Sequence of chain 1.C:
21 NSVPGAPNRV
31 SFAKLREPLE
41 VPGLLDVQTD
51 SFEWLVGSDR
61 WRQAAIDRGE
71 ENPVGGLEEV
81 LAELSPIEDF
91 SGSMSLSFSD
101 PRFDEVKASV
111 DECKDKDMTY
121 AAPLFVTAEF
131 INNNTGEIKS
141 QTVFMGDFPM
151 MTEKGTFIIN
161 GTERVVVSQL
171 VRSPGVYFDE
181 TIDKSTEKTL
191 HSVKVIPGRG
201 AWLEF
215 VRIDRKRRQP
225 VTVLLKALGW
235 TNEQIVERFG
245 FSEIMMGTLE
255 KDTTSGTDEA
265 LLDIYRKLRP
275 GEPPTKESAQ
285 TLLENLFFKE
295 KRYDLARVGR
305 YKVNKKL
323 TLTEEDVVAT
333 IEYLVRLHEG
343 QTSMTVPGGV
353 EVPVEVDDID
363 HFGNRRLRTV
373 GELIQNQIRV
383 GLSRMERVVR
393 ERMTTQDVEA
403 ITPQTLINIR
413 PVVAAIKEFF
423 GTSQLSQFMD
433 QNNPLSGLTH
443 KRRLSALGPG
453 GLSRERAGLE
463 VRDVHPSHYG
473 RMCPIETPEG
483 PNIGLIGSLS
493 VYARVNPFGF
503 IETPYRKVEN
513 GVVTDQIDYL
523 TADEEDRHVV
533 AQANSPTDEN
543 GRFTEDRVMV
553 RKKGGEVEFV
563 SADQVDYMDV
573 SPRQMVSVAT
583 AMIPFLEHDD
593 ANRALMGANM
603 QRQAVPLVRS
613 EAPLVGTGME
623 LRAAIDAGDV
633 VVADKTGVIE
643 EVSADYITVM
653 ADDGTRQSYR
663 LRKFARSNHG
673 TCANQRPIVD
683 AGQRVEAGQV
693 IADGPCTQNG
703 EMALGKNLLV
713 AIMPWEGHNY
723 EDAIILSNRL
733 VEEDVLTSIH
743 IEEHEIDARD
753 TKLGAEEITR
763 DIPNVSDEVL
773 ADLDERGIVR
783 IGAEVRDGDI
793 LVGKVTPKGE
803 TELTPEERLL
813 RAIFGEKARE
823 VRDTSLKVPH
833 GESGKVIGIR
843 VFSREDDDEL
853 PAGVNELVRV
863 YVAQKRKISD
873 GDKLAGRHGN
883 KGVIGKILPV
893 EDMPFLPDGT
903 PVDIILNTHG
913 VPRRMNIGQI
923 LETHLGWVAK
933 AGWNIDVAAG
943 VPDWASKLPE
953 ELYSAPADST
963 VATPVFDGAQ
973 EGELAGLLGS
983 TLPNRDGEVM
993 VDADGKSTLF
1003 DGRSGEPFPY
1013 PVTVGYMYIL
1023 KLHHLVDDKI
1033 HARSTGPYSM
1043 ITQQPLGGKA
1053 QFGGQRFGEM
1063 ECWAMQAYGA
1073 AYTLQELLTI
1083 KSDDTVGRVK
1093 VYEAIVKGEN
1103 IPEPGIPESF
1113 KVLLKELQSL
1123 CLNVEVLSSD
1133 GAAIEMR

Sequence of chain 1.F:
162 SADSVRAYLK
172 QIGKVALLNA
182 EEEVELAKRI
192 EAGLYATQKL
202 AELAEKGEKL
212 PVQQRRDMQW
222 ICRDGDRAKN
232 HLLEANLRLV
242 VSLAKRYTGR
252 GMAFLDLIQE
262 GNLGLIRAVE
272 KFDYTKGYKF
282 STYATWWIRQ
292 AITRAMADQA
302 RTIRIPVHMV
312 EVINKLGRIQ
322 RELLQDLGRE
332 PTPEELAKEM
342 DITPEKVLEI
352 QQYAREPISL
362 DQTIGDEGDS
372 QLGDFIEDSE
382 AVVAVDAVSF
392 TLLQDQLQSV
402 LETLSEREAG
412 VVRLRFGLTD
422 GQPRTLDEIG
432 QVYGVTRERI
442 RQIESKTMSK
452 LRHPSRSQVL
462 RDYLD

The small molecule below binds the protein below.
Small molecule (SMILES): C/C(=C\[C@H](C)CCCCC(=O)O)[C@@H]1O[C@@H]2C=C[C@@H]1OC(=O)/C=C\C=C/C=C/[C@H]1O[C@@H]3C[C@H]1O[C@@H](/C=C/C[C@H]1O[C@H](C[C@H](O)[C@H]1C)[C@@H](O)[C@@H](O)/C=C/CC/C=C/C2)[C@@H]3C

Binding-site contacts:
Ligand atom C46 contacts residue LEU449 of chain 1.C at 3.8 Å (hydrophobic).
Ligand atom C28 contacts residue GLN429 of chain 1.C at 3.6 Å.
Ligand atom O2 contacts residue ARG456 of chain 1.C at 3.0 Å (salt-bridge).
Ligand atom C31 contacts residue GLN426 of chain 1.C at 3.5 Å.
Ligand atom C23 contacts residue ARG445 of chain 1.C at 3.1 Å.
Ligand atom C18 contacts residue ASP432 of chain 1.C at 3.5 Å.
Ligand atom C47 contacts residue LEU449 of chain 1.C at 3.3 Å (hydrophobic).
Ligand atom C28 contacts residue SER447 of chain 1.C at 3.8 Å.
Ligand atom C30 contacts residue SER447 of chain 1.C at 3.1 Å.
Ligand atom O3 contacts residue ASP367 of chain 1.F at 3.7 Å.
Ligand atom C47 contacts residue GLY450 of chain 1.C at 3.8 Å.
Ligand atom C34 contacts residue PHE430 of chain 1.C at 3.8 Å (hydrophobic).
Ligand atom O5 contacts residue ARG604 of chain 1.C at 2.9 Å (salt-bridge).
Ligand atom C31 contacts residue GLN429 of chain 1.C at 3.5 Å.
Ligand atom C27 contacts residue ARG445 of chain 1.C at 3.5 Å.
Ligand atom C46 contacts residue GLN426 of chain 1.C at 3.5 Å.
Ligand atom C24 contacts residue ARG445 of chain 1.C at 2.9 Å.
Ligand atom C33 contacts residue LEU449 of chain 1.C at 3.8 Å (hydrophobic).
Ligand atom O1 contacts residue GLN426 of chain 1.C at 3.7 Å.
Ligand atom O8 contacts residue GLN429 of chain 1.C at 3.6 Å.
Ligand atom C5 contacts residue GLN426 of chain 1.C at 3.4 Å.
Ligand atom C18 contacts residue HIS671 of chain 1.C at 3.6 Å.
Ligand atom C25 contacts residue ARG445 of chain 1.C at 3.4 Å.
Ligand atom O6 contacts residue ARG445 of chain 1.C at 2.3 Å (salt-bridge).
Ligand atom O10 contacts residue PRO480 of chain 1.C at 3.7 Å.
Ligand atom O5 contacts residue ARG445 of chain 1.C at 3.6 Å.
Ligand atom C29 contacts residue GLN429 of chain 1.C at 3.3 Å.
Ligand atom C15 contacts residue HIS442 of chain 1.C at 3.8 Å.
Ligand atom C15 contacts residue PHE430 of chain 1.C at 3.6 Å (hydrophobic).
Ligand atom C35 contacts residue PHE430 of chain 1.C at 3.7 Å (hydrophobic).
Ligand atom C27 contacts residue ILE488 of chain 1.C at 3.6 Å (hydrophobic).
Ligand atom C28 contacts residue ILE488 of chain 1.C at 3.6 Å (hydrophobic).
Ligand atom C44 contacts residue ASN484 of chain 1.C at 3.5 Å.
Ligand atom O7 contacts residue GLN429 of chain 1.C at 3.2 Å (h-bond).
Ligand atom C37 contacts residue ASN484 of chain 1.C at 3.8 Å.
Ligand atom O8 contacts residue PHE430 of chain 1.C at 2.9 Å (h-bond).
Ligand atom C25 contacts residue GLN429 of chain 1.C at 3.8 Å.
Ligand atom C13 contacts residue PHE430 of chain 1.C at 3.6 Å (hydrophobic).
Ligand atom C29 contacts residue SER447 of chain 1.C at 3.3 Å.
Ligand atom C22 contacts residue ASP432 of chain 1.C at 3.3 Å.